Sequence of chain 41.D:
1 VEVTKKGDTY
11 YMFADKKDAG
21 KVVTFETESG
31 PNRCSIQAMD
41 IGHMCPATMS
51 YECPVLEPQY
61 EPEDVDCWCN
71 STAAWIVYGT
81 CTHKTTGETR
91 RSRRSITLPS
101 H

Binding-site contacts:
Ligand atom C2 contacts residue PRO31 of chain 41.D at 3.4 Å (hydrophobic).
Ligand atom C8 contacts residue PRO31 of chain 41.D at 4.4 Å (hydrophobic).
Ligand atom O7 contacts residue SER29 of chain 41.D at 4.4 Å.
Ligand atom O7 contacts residue SER71 of chain 41.D at 3.8 Å.
Ligand atom C7 contacts residue ASN70 of chain 41.D at 3.1 Å.
Ligand atom O6 contacts residue ARG33 of chain 41.D at 3.2 Å (salt-bridge).
Ligand atom C1 contacts residue ASN70 of chain 41.D at 1.4 Å.
Ligand atom C6 contacts residue ARG33 of chain 41.D at 3.3 Å.
Ligand atom C7 contacts residue PRO31 of chain 41.D at 3.1 Å (hydrophobic).
Ligand atom C1 contacts residue ASN32 of chain 41.D at 4.5 Å.
Ligand atom C3 contacts residue ASN70 of chain 41.D at 3.8 Å.
Ligand atom O7 contacts residue PRO31 of chain 41.D at 3.2 Å (h-bond).
Ligand atom C5 contacts residue ASN70 of chain 41.D at 3.7 Å.
Ligand atom O5 contacts residue ASN70 of chain 41.D at 2.4 Å (h-bond).
Ligand atom O7 contacts residue ASN70 of chain 41.D at 3.3 Å (h-bond).
Ligand atom N2 contacts residue ASN70 of chain 41.D at 2.9 Å (h-bond).
Ligand atom C1 contacts residue ARG33 of chain 41.D at 4.3 Å.
Ligand atom N2 contacts residue PRO31 of chain 41.D at 2.5 Å (h-bond).
Ligand atom C1 contacts residue PRO31 of chain 41.D at 4.2 Å (hydrophobic).
Ligand atom C4 contacts residue ASN70 of chain 41.D at 4.2 Å.
Ligand atom C2 contacts residue ASN70 of chain 41.D at 2.5 Å.
Ligand atom C5 contacts residue ARG33 of chain 41.D at 4.4 Å.
Ligand atom C8 contacts residue ASN70 of chain 41.D at 3.9 Å.
Ligand atom O3 contacts residue PRO31 of chain 41.D at 3.4 Å (h-bond).
Ligand atom C3 contacts residue PRO31 of chain 41.D at 3.3 Å (hydrophobic).
Ligand atom N2 contacts residue ASN32 of chain 41.D at 4.0 Å.

This protein binds this small molecule.
Small molecule (SMILES): CC(=O)N[C@@H]1[C@@H](O)[C@H](O)[C@@H](CO)O[C@H]1O